Binding-site contacts:
Ligand atom C4 contacts residue ASN263 of chain 1.C at 4.2 Å.
Ligand atom O5 contacts residue ASN263 of chain 1.C at 2.4 Å (h-bond).
Ligand atom C5 contacts residue ASN263 of chain 1.C at 3.7 Å.
Ligand atom C3 contacts residue ASN263 of chain 1.C at 3.8 Å.
Ligand atom C2 contacts residue ASN263 of chain 1.C at 2.5 Å.
Ligand atom C8 contacts residue VAL402 of chain 1.C at 3.9 Å (hydrophobic).
Ligand atom N2 contacts residue ASN263 of chain 1.C at 2.9 Å (h-bond).
Ligand atom C1 contacts residue ASN263 of chain 1.C at 1.4 Å.
Ligand atom C7 contacts residue ASN263 of chain 1.C at 4.0 Å.

Sequence of chain 1.C:
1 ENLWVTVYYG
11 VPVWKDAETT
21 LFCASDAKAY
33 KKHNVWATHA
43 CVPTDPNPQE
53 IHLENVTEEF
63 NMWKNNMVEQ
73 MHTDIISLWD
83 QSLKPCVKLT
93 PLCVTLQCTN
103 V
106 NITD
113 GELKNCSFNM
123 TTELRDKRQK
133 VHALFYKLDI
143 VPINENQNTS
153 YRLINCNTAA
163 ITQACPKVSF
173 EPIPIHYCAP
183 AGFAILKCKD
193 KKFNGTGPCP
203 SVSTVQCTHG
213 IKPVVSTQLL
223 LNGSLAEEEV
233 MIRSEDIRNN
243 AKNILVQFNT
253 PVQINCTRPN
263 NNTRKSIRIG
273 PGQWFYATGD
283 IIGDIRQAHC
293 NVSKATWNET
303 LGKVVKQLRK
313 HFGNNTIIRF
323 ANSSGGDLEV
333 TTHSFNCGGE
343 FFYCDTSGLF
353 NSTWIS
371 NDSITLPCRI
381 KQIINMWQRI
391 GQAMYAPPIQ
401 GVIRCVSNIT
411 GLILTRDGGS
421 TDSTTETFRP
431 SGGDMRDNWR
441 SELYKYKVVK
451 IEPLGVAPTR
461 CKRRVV

A protein and the small-molecule ligand that binds it are described below.
Small molecule (SMILES): CC(=O)N[C@H]1CO[C@H](CO)[C@@H](OC2O[C@H](CO)[C@@H](O)[C@H](O)[C@H]2NC(C)=O)[C@@H]1O